A small-molecule ligand and the protein it binds are described below.
Small molecule (SMILES): CC(=O)N[C@@H]1[C@@H](O)[C@H](O)[C@@H](CO)O[C@H]1O

Sequence of chain 1.A:
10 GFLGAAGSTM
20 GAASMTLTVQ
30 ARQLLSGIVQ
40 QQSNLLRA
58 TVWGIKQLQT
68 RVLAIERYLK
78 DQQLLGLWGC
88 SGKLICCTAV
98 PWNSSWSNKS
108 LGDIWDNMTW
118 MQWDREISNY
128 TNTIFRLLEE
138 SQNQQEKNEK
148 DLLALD

Sequence of chain 1.D:
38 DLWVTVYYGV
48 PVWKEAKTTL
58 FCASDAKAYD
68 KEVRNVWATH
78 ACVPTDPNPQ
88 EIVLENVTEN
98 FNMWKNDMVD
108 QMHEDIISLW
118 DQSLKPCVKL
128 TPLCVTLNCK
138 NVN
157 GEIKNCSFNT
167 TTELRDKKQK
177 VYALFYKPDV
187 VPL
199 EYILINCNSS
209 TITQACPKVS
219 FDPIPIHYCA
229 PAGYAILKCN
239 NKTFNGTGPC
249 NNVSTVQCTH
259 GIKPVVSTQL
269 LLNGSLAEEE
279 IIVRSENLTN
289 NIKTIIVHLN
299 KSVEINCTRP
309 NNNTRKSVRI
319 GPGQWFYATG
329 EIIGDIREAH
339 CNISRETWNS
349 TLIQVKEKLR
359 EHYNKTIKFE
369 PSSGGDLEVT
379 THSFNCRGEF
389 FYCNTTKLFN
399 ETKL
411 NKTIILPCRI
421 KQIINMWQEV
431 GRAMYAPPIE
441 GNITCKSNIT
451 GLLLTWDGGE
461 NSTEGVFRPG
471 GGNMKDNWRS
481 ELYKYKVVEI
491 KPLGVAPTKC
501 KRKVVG

Binding-site contacts:
Ligand atom O7 contacts residue ASN93 of chain 1.D at 3.4 Å (h-bond).
Ligand atom C4 contacts residue ASN93 of chain 1.D at 4.2 Å.
Ligand atom C8 contacts residue ASN93 of chain 1.D at 3.4 Å.
Ligand atom N2 contacts residue SER17 of chain 1.A at 4.1 Å.
Ligand atom C2 contacts residue ASN93 of chain 1.D at 2.5 Å.
Ligand atom C7 contacts residue ASN93 of chain 1.D at 3.0 Å.
Ligand atom C8 contacts residue SER17 of chain 1.A at 3.9 Å.
Ligand atom C3 contacts residue ASN93 of chain 1.D at 3.8 Å.
Ligand atom N2 contacts residue ASN93 of chain 1.D at 2.8 Å (h-bond).
Ligand atom O5 contacts residue ASN93 of chain 1.D at 2.3 Å (h-bond).
Ligand atom C5 contacts residue ASN93 of chain 1.D at 3.6 Å.
Ligand atom C1 contacts residue ASN93 of chain 1.D at 1.4 Å.